Binding-site contacts:
Ligand atom C2 contacts residue GLN1069 of chain 1.A at 4.1 Å.
Ligand atom O5 contacts residue GLN1069 of chain 1.A at 3.7 Å.
Ligand atom C7 contacts residue GLN1069 of chain 1.A at 4.0 Å.
Ligand atom C8 contacts residue LEU920 of chain 1.A at 4.0 Å (hydrophobic).
Ligand atom C7 contacts residue LEU920 of chain 1.A at 3.6 Å (hydrophobic).
Ligand atom C7 contacts residue ASN715 of chain 1.A at 3.3 Å.
Ligand atom O4 contacts residue LEU920 of chain 1.A at 4.0 Å.
Ligand atom O5 contacts residue ASN715 of chain 1.A at 2.3 Å (h-bond).
Ligand atom C5 contacts residue ASN715 of chain 1.A at 3.7 Å.
Ligand atom C1 contacts residue ASN715 of chain 1.A at 1.4 Å.
Ligand atom C8 contacts residue THR714 of chain 1.A at 4.5 Å.
Ligand atom C8 contacts residue ASN715 of chain 1.A at 4.5 Å.
Ligand atom C3 contacts residue LEU920 of chain 1.A at 4.5 Å (hydrophobic).
Ligand atom N2 contacts residue LEU920 of chain 1.A at 4.4 Å.
Ligand atom C4 contacts residue ASN715 of chain 1.A at 4.2 Å.
Ligand atom O7 contacts residue GLN1069 of chain 1.A at 2.9 Å (h-bond).
Ligand atom N2 contacts residue ASN715 of chain 1.A at 3.0 Å (h-bond).
Ligand atom C5 contacts residue GLN924 of chain 1.A at 4.4 Å.
Ligand atom O6 contacts residue GLN924 of chain 1.A at 3.2 Å (h-bond).
Ligand atom C2 contacts residue ASN715 of chain 1.A at 2.5 Å.
Ligand atom C3 contacts residue ASN715 of chain 1.A at 3.8 Å.
Ligand atom O7 contacts residue ASN715 of chain 1.A at 3.2 Å (h-bond).
Ligand atom C1 contacts residue GLN1069 of chain 1.A at 3.7 Å.
Ligand atom O7 contacts residue LEU920 of chain 1.A at 3.3 Å.
Ligand atom C6 contacts residue GLN924 of chain 1.A at 4.2 Å.
Ligand atom C5 contacts residue LEU920 of chain 1.A at 4.2 Å (hydrophobic).

Sequence of chain 1.A:
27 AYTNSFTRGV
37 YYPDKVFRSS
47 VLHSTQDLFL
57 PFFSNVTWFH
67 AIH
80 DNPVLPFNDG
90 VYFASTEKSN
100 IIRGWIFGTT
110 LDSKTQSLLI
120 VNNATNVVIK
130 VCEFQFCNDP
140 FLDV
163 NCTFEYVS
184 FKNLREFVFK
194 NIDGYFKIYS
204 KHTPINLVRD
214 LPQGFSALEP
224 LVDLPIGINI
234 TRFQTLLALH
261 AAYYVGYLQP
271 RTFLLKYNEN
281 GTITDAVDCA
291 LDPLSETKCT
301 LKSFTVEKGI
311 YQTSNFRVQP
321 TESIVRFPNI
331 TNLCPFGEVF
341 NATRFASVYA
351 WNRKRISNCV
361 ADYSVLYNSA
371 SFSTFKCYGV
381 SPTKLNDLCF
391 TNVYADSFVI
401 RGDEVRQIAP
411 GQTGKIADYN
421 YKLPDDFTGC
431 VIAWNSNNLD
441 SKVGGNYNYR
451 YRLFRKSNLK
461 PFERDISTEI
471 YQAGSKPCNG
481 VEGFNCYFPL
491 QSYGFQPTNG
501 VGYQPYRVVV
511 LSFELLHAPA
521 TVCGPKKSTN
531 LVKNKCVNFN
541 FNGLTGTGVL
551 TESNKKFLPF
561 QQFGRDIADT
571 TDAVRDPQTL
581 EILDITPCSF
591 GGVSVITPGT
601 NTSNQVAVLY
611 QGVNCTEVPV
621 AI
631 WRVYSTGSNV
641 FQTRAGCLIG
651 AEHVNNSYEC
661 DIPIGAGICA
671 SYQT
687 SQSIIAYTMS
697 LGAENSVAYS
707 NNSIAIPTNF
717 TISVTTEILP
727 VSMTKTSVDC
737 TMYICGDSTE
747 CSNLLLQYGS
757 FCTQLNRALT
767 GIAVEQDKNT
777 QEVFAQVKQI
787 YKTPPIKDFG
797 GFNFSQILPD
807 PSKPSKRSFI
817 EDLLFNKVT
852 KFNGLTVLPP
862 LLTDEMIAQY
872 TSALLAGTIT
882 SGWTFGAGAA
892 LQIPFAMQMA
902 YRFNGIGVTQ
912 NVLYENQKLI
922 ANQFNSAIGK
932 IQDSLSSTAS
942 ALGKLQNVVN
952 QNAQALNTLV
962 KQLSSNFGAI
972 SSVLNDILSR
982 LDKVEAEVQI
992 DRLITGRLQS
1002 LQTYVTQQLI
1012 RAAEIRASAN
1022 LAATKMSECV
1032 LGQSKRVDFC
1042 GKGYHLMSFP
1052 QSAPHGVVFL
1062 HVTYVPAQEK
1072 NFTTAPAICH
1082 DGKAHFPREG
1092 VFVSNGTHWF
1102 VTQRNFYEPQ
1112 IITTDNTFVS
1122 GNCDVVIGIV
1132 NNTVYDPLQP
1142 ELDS

A small-molecule ligand and the protein it binds are described below.
Small molecule (SMILES): CC(=O)N[C@H]1[C@H](O[C@H]2[C@H](O)[C@@H](NC(C)=O)CO[C@@H]2CO)O[C@H](CO)[C@@H](O)[C@@H]1O